Sequence of chain 1.F:
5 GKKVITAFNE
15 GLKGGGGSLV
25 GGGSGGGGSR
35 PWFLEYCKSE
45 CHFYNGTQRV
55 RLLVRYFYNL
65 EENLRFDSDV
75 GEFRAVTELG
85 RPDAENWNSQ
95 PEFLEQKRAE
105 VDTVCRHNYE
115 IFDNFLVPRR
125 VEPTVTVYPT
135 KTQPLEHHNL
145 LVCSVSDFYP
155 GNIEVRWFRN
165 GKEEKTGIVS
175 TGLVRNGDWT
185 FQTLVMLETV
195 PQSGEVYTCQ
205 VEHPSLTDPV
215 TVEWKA

Binding-site contacts:
Ligand atom C2 contacts residue GLN52 of chain 1.F at 4.1 Å.
Ligand atom C5 contacts residue GLN52 of chain 1.F at 4.2 Å.
Ligand atom C7 contacts residue ASN49 of chain 1.F at 3.8 Å.
Ligand atom O5 contacts residue ASN49 of chain 1.F at 2.4 Å (h-bond).
Ligand atom O7 contacts residue ASN49 of chain 1.F at 4.2 Å.
Ligand atom C4 contacts residue ASN49 of chain 1.F at 4.3 Å.
Ligand atom C3 contacts residue ASN49 of chain 1.F at 3.8 Å.
Ligand atom O5 contacts residue GLN52 of chain 1.F at 3.6 Å (h-bond).
Ligand atom C1 contacts residue GLN52 of chain 1.F at 2.9 Å.
Ligand atom N2 contacts residue GLN52 of chain 1.F at 4.2 Å.
Ligand atom C2 contacts residue ASN49 of chain 1.F at 2.5 Å.
Ligand atom C1 contacts residue ASN49 of chain 1.F at 1.5 Å.
Ligand atom C5 contacts residue ASN49 of chain 1.F at 3.7 Å.
Ligand atom N2 contacts residue ASN49 of chain 1.F at 2.9 Å (h-bond).

A small-molecule ligand and the protein it binds are described below.
Small molecule (SMILES): CC(=O)N[C@@H]1[C@@H](O)[C@H](O)[C@@H](CO)O[C@H]1O